Sequence of chain 2.B:
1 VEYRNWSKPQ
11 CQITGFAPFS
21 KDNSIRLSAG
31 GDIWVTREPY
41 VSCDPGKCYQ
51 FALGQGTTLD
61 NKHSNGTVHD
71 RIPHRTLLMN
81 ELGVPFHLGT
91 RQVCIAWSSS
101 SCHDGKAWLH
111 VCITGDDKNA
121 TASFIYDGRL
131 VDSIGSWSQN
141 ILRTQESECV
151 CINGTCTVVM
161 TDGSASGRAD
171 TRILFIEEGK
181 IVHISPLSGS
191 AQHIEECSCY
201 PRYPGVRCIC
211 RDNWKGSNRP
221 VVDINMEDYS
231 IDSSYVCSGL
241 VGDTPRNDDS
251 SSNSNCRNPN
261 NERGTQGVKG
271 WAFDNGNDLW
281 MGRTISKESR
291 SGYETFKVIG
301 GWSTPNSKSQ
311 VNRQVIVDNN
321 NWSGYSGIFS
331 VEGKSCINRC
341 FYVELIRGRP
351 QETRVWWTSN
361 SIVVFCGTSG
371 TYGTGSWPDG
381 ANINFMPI

Binding-site contacts:
Ligand atom C3 contacts residue GLN310 of chain 2.B at 3.6 Å.
Ligand atom O2 contacts residue ASN312 of chain 2.B at 3.8 Å.
Ligand atom C1 contacts residue THR374 of chain 2.B at 3.9 Å.
Ligand atom C1 contacts residue ASN119 of chain 1.A at 1.4 Å.
Ligand atom O5 contacts residue ASN119 of chain 1.A at 2.4 Å (h-bond).
Ligand atom O5 contacts residue ASN312 of chain 2.B at 3.9 Å.
Ligand atom O3 contacts residue GLN310 of chain 2.B at 3.3 Å (h-bond).
Ligand atom C5 contacts residue GLN310 of chain 2.B at 4.0 Å.
Ligand atom O4 contacts residue ARG313 of chain 2.B at 3.3 Å (salt-bridge).
Ligand atom O2 contacts residue GLN310 of chain 2.B at 2.8 Å (h-bond).
Ligand atom C6 contacts residue TYR372 of chain 2.B at 3.5 Å (hydrophobic).
Ligand atom C7 contacts residue ASN312 of chain 2.B at 3.9 Å.
Ligand atom O7 contacts residue ASN119 of chain 1.A at 3.7 Å.
Ligand atom O2 contacts residue ARG313 of chain 2.B at 3.5 Å.
Ligand atom C5 contacts residue ASN119 of chain 1.A at 3.6 Å.
Ligand atom C5 contacts residue TYR372 of chain 2.B at 4.0 Å (hydrophobic).
Ligand atom C2 contacts residue ARG313 of chain 2.B at 3.8 Å.
Ligand atom O5 contacts residue VAL311 of chain 2.B at 3.9 Å.
Ligand atom C6 contacts residue GLN310 of chain 2.B at 3.7 Å.
Ligand atom O2 contacts residue VAL311 of chain 2.B at 3.6 Å.
Ligand atom O6 contacts residue TYR372 of chain 2.B at 3.5 Å.
Ligand atom C2 contacts residue GLN310 of chain 2.B at 3.6 Å.
Ligand atom O4 contacts residue ARG313 of chain 2.B at 3.3 Å (salt-bridge).
Ligand atom C6 contacts residue GLY373 of chain 2.B at 3.5 Å.
Ligand atom O3 contacts residue ASN312 of chain 2.B at 3.0 Å (h-bond).
Ligand atom N2 contacts residue ASN312 of chain 2.B at 3.9 Å.
Ligand atom O5 contacts residue THR374 of chain 2.B at 3.4 Å.
Ligand atom C4 contacts residue GLN310 of chain 2.B at 3.4 Å.
Ligand atom O6 contacts residue GLY373 of chain 2.B at 2.8 Å (h-bond).
Ligand atom O5 contacts residue GLY373 of chain 2.B at 3.3 Å.
Ligand atom O6 contacts residue THR374 of chain 2.B at 3.7 Å.
Ligand atom C3 contacts residue ASN119 of chain 1.A at 3.8 Å.
Ligand atom O4 contacts residue ASN312 of chain 2.B at 3.6 Å.
Ligand atom C2 contacts residue ASN119 of chain 1.A at 2.4 Å.
Ligand atom C8 contacts residue ASN312 of chain 2.B at 3.9 Å.
Ligand atom C7 contacts residue ASN119 of chain 1.A at 3.5 Å.
Ligand atom C3 contacts residue ASN312 of chain 2.B at 3.6 Å.
Ligand atom O4 contacts residue GLN310 of chain 2.B at 4.0 Å.
Ligand atom O3 contacts residue GLN310 of chain 2.B at 3.6 Å.
Ligand atom N2 contacts residue ASN119 of chain 1.A at 3.0 Å (h-bond).

Sequence of chain 1.A:
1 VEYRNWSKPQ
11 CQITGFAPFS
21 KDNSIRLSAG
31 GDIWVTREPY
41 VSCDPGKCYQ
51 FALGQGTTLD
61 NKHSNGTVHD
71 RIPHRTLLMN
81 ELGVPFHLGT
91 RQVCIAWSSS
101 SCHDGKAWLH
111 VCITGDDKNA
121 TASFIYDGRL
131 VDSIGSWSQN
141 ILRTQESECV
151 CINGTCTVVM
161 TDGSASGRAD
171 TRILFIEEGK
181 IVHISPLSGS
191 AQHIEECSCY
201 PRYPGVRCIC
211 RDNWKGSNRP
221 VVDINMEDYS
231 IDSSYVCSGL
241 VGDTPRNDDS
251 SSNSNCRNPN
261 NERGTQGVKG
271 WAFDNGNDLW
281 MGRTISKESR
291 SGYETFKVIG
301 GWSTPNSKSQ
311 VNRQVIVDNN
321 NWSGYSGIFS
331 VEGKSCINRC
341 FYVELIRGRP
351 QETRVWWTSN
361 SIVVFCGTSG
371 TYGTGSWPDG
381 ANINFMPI

A small-molecule ligand and the protein it binds are described below.
Small molecule (SMILES): CC(=O)N[C@H]1[C@H](O[C@H]2[C@H](O)[C@@H](NC(C)=O)CO[C@@H]2CO)O[C@H](CO)[C@@H](O[C@@H]2O[C@H](CO)[C@@H](O)[C@H](O[C@H]3O[C@H](CO)[C@@H](O)[C@H](O)[C@@H]3O)[C@@H]2O)[C@@H]1O